Sequence of chain 1.A:
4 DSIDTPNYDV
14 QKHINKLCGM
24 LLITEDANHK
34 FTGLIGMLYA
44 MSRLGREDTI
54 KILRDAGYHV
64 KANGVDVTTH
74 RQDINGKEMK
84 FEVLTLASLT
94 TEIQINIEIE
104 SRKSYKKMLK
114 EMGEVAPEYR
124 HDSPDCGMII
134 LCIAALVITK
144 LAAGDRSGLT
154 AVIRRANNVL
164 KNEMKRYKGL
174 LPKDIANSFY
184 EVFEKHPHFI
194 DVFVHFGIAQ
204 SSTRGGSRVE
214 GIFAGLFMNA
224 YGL

The small molecule below binds the protein below.
Small molecule (SMILES): O=C(O)c1cc(C(=O)O)n(Cc2ccc(Cl)cc2Cl)n1

Binding-site contacts:
Ligand atom O2 contacts residue ARG105 of chain 1.A at 3.0 Å (salt-bridge).
Ligand atom C1 contacts residue HIS124 of chain 1.A at 3.7 Å.
Ligand atom C4 contacts residue HIS124 of chain 1.A at 3.7 Å.
Ligand atom C10 contacts residue ARG123 of chain 1.A at 3.7 Å.
Ligand atom C3 contacts residue HIS124 of chain 1.A at 3.6 Å.
Ligand atom C11 contacts residue ARG105 of chain 1.A at 3.4 Å.
Ligand atom C5 contacts residue ARG105 of chain 1.A at 3.5 Å.
Ligand atom N contacts residue TYR108 of chain 1.A at 3.6 Å.
Ligand atom C8 contacts residue TYR108 of chain 1.A at 4.1 Å (hydrophobic).
Ligand atom C2 contacts residue HIS124 of chain 1.A at 3.5 Å.
Ligand atom C7 contacts residue ARG105 of chain 1.A at 4.2 Å.
Ligand atom C6 contacts residue TYR108 of chain 1.A at 3.7 Å (hydrophobic).
Ligand atom C4 contacts residue ARG105 of chain 1.A at 4.0 Å.
Ligand atom CL contacts residue MET23 of chain 1.A at 3.9 Å.
Ligand atom O1 contacts residue ARG123 of chain 1.A at 3.0 Å (salt-bridge).
Ligand atom C9 contacts residue TYR108 of chain 1.A at 3.9 Å (hydrophobic).
Ligand atom CL contacts residue ARG105 of chain 1.A at 4.0 Å.
Ligand atom C10 contacts residue TYR108 of chain 1.A at 4.1 Å (hydrophobic).
Ligand atom C7 contacts residue TYR108 of chain 1.A at 3.7 Å (hydrophobic).
Ligand atom CL contacts residue GLU101 of chain 1.A at 3.2 Å.
Ligand atom C1 contacts residue ARG105 of chain 1.A at 3.7 Å.
Ligand atom C4 contacts residue MET23 of chain 1.A at 3.9 Å (hydrophobic).
Ligand atom N1 contacts residue TYR108 of chain 1.A at 3.8 Å.
Ligand atom C4 contacts residue SER104 of chain 1.A at 4.0 Å.
Ligand atom C5 contacts residue HIS124 of chain 1.A at 3.7 Å.
Ligand atom C contacts residue HIS124 of chain 1.A at 3.8 Å.
Ligand atom CL1 contacts residue TYR108 of chain 1.A at 4.1 Å.
Ligand atom C9 contacts residue ARG123 of chain 1.A at 4.1 Å.
Ligand atom C4 contacts residue GLU101 of chain 1.A at 4.2 Å.
Ligand atom O2 contacts residue TYR108 of chain 1.A at 3.9 Å.
Ligand atom N1 contacts residue ARG123 of chain 1.A at 3.7 Å.
Ligand atom CL1 contacts residue ILE26 of chain 1.A at 3.9 Å.
Ligand atom CL1 contacts residue SER104 of chain 1.A at 3.2 Å.
Ligand atom C3 contacts residue ARG105 of chain 1.A at 3.8 Å.
Ligand atom C11 contacts residue TYR108 of chain 1.A at 4.0 Å (hydrophobic).
Ligand atom CL1 contacts residue HIS124 of chain 1.A at 3.9 Å.
Ligand atom O3 contacts residue ARG105 of chain 1.A at 3.7 Å.
Ligand atom C6 contacts residue HIS124 of chain 1.A at 3.9 Å.
Ligand atom C contacts residue ARG105 of chain 1.A at 3.2 Å.
Ligand atom CL1 contacts residue ARG105 of chain 1.A at 3.9 Å.